Sequence of chain 1.C:
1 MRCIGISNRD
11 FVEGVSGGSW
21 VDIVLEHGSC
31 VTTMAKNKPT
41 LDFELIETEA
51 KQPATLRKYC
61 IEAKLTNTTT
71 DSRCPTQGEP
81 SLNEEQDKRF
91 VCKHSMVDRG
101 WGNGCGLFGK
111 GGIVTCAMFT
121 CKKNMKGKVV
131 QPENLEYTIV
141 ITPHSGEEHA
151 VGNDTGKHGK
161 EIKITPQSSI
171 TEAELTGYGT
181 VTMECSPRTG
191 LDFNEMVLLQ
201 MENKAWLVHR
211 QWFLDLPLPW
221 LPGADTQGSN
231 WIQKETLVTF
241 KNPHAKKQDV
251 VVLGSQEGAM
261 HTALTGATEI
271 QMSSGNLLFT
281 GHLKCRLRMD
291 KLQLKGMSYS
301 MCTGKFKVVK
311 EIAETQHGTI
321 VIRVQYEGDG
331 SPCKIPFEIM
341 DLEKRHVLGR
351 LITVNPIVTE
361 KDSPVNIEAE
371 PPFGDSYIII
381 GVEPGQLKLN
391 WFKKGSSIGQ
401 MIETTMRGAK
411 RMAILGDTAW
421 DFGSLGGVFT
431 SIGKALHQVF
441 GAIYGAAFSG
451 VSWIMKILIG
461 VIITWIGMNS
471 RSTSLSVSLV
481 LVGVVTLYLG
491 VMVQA

Sequence of chain 1.I:
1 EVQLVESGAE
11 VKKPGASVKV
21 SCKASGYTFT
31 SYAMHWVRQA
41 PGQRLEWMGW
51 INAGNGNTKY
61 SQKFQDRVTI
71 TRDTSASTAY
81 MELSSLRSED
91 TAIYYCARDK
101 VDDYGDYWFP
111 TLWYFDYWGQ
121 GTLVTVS

Binding-site contacts:
Ligand atom O7 contacts residue ASN67 of chain 1.C at 4.1 Å.
Ligand atom C5 contacts residue GLN65 of chain 1.I at 3.7 Å.
Ligand atom O6 contacts residue GLN65 of chain 1.I at 2.5 Å (h-bond).
Ligand atom C2 contacts residue GLN65 of chain 1.I at 4.4 Å.
Ligand atom C8 contacts residue PHE90 of chain 1.C at 3.7 Å (hydrophobic).
Ligand atom C7 contacts residue PHE90 of chain 1.C at 4.4 Å (hydrophobic).
Ligand atom C7 contacts residue ASN67 of chain 1.C at 3.7 Å.
Ligand atom O4 contacts residue ASP66 of chain 1.I at 2.7 Å (salt-bridge).
Ligand atom O5 contacts residue GLN65 of chain 1.I at 3.7 Å.
Ligand atom C3 contacts residue GLN65 of chain 1.I at 4.0 Å.
Ligand atom C4 contacts residue GLN65 of chain 1.I at 3.3 Å.
Ligand atom C6 contacts residue GLN65 of chain 1.I at 3.5 Å.
Ligand atom O4 contacts residue GLN65 of chain 1.I at 3.6 Å.
Ligand atom C1 contacts residue ASN67 of chain 1.C at 1.4 Å.
Ligand atom C2 contacts residue ASN67 of chain 1.C at 2.4 Å.
Ligand atom N2 contacts residue ASN67 of chain 1.C at 2.9 Å (h-bond).
Ligand atom O6 contacts residue TYR60 of chain 1.I at 4.2 Å.
Ligand atom O3 contacts residue GLN65 of chain 1.I at 3.6 Å.
Ligand atom O5 contacts residue ASN67 of chain 1.C at 2.4 Å (h-bond).
Ligand atom C4 contacts residue ASP66 of chain 1.I at 4.0 Å.
Ligand atom O6 contacts residue ASN67 of chain 1.C at 4.0 Å.
Ligand atom C3 contacts residue ASN67 of chain 1.C at 3.8 Å.
Ligand atom C4 contacts residue ASN67 of chain 1.C at 4.2 Å.
Ligand atom C5 contacts residue ASN67 of chain 1.C at 3.7 Å.

The small molecule below binds the protein below.
Small molecule (SMILES): CC(=O)N[C@@H]1[C@@H](O)[C@H](O)[C@@H](CO)O[C@H]1O